Sequence of chain 4.A:
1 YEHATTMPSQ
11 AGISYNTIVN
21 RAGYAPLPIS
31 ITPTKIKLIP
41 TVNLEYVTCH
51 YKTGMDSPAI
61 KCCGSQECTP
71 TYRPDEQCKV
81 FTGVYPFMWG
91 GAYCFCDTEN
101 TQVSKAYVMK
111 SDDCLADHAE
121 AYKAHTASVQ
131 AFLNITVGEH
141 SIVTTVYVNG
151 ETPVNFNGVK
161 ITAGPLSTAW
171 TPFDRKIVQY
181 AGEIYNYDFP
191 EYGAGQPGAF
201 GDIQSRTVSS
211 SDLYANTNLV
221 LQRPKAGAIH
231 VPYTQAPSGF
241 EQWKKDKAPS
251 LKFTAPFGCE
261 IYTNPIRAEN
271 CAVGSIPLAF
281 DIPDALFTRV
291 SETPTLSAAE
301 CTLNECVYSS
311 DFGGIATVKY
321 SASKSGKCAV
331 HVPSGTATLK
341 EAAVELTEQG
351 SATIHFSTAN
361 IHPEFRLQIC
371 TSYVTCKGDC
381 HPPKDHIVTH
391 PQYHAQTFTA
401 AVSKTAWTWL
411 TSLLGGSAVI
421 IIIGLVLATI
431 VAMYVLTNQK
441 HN

This protein binds this small molecule.
Small molecule (SMILES): CC(=O)N[C@@H]1[C@@H](O)[C@H](O)[C@@H](CO)O[C@H]1O

Sequence of chain 1.B:
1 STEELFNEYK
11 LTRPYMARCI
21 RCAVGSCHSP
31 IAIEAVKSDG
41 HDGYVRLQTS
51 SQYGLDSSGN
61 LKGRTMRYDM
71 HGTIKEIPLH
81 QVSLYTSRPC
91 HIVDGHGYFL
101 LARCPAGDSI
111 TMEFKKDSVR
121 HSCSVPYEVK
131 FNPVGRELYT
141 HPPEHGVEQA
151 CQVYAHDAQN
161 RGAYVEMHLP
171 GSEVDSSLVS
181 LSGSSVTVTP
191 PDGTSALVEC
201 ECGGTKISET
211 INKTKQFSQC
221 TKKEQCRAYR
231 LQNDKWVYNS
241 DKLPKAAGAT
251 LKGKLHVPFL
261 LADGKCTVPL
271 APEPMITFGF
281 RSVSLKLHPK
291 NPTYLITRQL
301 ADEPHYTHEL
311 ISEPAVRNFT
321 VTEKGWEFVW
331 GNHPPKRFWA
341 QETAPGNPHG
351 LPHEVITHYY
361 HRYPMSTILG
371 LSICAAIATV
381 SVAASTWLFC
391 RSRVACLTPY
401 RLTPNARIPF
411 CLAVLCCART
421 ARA

Binding-site contacts:
Ligand atom N2 contacts residue GLU305 of chain 4.A at 4.4 Å.
Ligand atom O6 contacts residue SER284 of chain 1.B at 2.4 Å (h-bond).
Ligand atom O6 contacts residue ASN318 of chain 1.B at 2.9 Å (h-bond).
Ligand atom C7 contacts residue GLU305 of chain 4.A at 3.6 Å.
Ligand atom C6 contacts residue ASN318 of chain 1.B at 3.2 Å.
Ligand atom O5 contacts residue SER284 of chain 1.B at 4.2 Å.
Ligand atom C6 contacts residue SER284 of chain 1.B at 3.4 Å.
Ligand atom C5 contacts residue SER284 of chain 1.B at 4.5 Å.
Ligand atom C8 contacts residue GLU305 of chain 4.A at 4.5 Å.
Ligand atom O7 contacts residue GLU305 of chain 4.A at 2.4 Å (salt-bridge).